The small molecule below binds the protein below.
Small molecule (SMILES): CC(=O)N[C@H]1[C@H](O[C@H]2[C@H](O)[C@@H](NC(C)=O)CO[C@@H]2CO)O[C@H](CO)[C@@H](O)[C@@H]1O

Binding-site contacts:
Ligand atom O5 contacts residue THR143 of chain 1.B at 3.7 Å.
Ligand atom O5 contacts residue ASP139 of chain 1.B at 3.4 Å (salt-bridge).
Ligand atom C7 contacts residue ASN141 of chain 1.B at 4.3 Å.
Ligand atom C1 contacts residue ASN141 of chain 1.B at 2.7 Å.
Ligand atom C8 contacts residue ASN141 of chain 1.B at 3.5 Å.
Ligand atom O3 contacts residue ASN141 of chain 1.B at 2.3 Å (h-bond).
Ligand atom N2 contacts residue THR143 of chain 1.B at 4.0 Å.
Ligand atom C3 contacts residue ASN141 of chain 1.B at 2.9 Å.
Ligand atom C4 contacts residue ASN141 of chain 1.B at 3.7 Å.
Ligand atom N2 contacts residue ASN141 of chain 1.B at 3.8 Å.
Ligand atom C2 contacts residue ASN141 of chain 1.B at 2.5 Å.
Ligand atom C6 contacts residue ASN141 of chain 1.B at 3.7 Å.
Ligand atom O6 contacts residue ASP139 of chain 1.B at 2.8 Å (salt-bridge).
Ligand atom C5 contacts residue ASP139 of chain 1.B at 3.8 Å.
Ligand atom C5 contacts residue ASN141 of chain 1.B at 3.4 Å.
Ligand atom O5 contacts residue ASN141 of chain 1.B at 2.4 Å (h-bond).
Ligand atom C2 contacts residue THR143 of chain 1.B at 4.0 Å.
Ligand atom C1 contacts residue THR143 of chain 1.B at 3.3 Å.
Ligand atom O7 contacts residue ASP154 of chain 1.A at 4.3 Å.
Ligand atom C6 contacts residue ASP139 of chain 1.B at 3.4 Å.

Sequence of chain 1.A:
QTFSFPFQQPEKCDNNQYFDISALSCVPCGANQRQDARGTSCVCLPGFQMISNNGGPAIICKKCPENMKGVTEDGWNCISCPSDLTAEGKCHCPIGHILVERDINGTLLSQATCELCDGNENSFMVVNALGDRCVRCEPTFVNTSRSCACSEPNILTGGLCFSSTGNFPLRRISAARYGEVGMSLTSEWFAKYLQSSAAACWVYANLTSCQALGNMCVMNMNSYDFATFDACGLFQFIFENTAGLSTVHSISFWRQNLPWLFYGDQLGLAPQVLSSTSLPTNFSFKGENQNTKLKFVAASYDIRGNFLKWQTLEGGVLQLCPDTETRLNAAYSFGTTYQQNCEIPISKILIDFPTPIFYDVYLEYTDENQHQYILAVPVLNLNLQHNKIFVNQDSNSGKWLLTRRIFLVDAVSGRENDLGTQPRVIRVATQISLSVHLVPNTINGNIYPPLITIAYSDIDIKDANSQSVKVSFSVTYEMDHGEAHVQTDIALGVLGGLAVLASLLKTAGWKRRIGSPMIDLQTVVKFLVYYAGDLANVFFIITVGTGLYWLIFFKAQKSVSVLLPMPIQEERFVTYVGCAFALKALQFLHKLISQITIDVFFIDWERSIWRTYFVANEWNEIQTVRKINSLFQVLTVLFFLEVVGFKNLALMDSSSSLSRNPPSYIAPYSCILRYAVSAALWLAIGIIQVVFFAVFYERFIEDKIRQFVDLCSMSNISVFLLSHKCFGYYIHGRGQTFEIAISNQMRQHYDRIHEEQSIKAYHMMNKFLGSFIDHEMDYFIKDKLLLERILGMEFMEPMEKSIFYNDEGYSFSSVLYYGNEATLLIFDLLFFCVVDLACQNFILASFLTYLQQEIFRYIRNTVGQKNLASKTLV

Sequence of chain 1.B:
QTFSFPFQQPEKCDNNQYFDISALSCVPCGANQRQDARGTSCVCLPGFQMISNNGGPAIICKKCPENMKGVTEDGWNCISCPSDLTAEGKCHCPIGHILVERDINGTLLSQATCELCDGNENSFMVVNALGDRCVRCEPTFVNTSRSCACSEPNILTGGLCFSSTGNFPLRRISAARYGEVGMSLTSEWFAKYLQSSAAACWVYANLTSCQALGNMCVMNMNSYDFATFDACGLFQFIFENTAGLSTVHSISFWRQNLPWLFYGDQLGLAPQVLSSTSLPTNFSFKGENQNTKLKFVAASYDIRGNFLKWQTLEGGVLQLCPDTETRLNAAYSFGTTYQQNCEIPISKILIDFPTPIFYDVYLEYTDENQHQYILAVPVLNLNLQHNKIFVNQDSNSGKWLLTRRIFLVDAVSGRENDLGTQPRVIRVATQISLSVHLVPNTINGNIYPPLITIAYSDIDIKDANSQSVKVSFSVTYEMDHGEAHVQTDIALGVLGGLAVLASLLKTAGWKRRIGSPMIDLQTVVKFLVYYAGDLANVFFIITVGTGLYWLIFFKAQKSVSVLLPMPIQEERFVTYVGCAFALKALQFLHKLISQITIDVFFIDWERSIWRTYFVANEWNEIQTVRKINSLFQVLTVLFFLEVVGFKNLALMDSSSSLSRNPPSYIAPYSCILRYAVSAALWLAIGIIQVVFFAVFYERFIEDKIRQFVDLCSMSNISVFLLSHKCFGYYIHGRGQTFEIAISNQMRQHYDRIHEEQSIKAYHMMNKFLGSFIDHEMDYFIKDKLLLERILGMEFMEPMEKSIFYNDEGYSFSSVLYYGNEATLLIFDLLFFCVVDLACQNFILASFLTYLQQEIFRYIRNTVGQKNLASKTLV